This protein binds this small molecule.
Small molecule (SMILES): CC(C)[C@H](NC(=O)[C@@H](NC(=O)[C@H](C)NC(=O)[C@@H]1CCCN1C(=O)[C@@H](N)Cc1ccccc1)[C@@H](C)OP(=O)(O)O)C(=O)O

Sequence of chain 2.A:
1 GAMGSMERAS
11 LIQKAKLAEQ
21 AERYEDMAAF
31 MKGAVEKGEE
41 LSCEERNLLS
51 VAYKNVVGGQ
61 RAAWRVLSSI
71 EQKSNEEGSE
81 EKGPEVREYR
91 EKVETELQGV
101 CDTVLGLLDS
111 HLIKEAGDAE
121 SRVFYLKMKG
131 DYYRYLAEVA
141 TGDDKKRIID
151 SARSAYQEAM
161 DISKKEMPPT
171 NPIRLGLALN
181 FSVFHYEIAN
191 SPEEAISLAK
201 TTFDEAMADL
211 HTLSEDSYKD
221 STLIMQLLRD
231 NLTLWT

Binding-site contacts:
Ligand atom CG2 contacts residue VAL183 of chain 2.A at 3.7 Å (hydrophobic).
Ligand atom CB contacts residue TRP235 of chain 2.A at 3.8 Å (hydrophobic).
Ligand atom O contacts residue LYS54 of chain 2.A at 2.9 Å (salt-bridge).
Ligand atom C contacts residue ASN180 of chain 2.A at 3.6 Å.
Ligand atom CB contacts residue ASN180 of chain 2.A at 3.2 Å.
Ligand atom O contacts residue LEU179 of chain 2.A at 3.4 Å.
Ligand atom CB contacts residue ASN231 of chain 2.A at 3.7 Å.
Ligand atom O contacts residue LYS127 of chain 2.A at 2.7 Å (salt-bridge).
Ligand atom O contacts residue ASN231 of chain 2.A at 3.0 Å (h-bond).
Ligand atom O2P contacts residue ARG134 of chain 2.A at 2.8 Å (salt-bridge).
Ligand atom OXT contacts residue S6O1 of chain 2.C at 3.8 Å.
Ligand atom CD contacts residue GLU187 of chain 2.A at 3.8 Å.
Ligand atom P contacts residue LYS54 of chain 2.A at 3.8 Å.
Ligand atom P contacts residue ARG61 of chain 2.A at 3.7 Å.
Ligand atom O3P contacts residue LYS54 of chain 2.A at 2.9 Å (salt-bridge).
Ligand atom O3P contacts residue TYR135 of chain 2.A at 2.6 Å (h-bond).
Ligand atom C contacts residue LYS127 of chain 2.A at 3.7 Å.
Ligand atom O2P contacts residue ARG61 of chain 2.A at 3.0 Å (salt-bridge).
Ligand atom P contacts residue ARG134 of chain 2.A at 3.8 Å.
Ligand atom CA contacts residue ASN231 of chain 2.A at 3.6 Å.
Ligand atom OXT contacts residue LYS54 of chain 2.A at 3.5 Å (salt-bridge).
Ligand atom CA contacts residue ASN180 of chain 2.A at 3.2 Å.
Ligand atom O contacts residue VAL183 of chain 2.A at 3.5 Å.
Ligand atom CG2 contacts residue GLY176 of chain 2.A at 3.6 Å.
Ligand atom C contacts residue LYS54 of chain 2.A at 3.1 Å.
Ligand atom CB contacts residue VAL183 of chain 2.A at 3.8 Å (hydrophobic).
Ligand atom CA contacts residue ASN231 of chain 2.A at 3.8 Å.
Ligand atom O3P contacts residue ARG134 of chain 2.A at 2.9 Å (salt-bridge).
Ligand atom CA contacts residue LEU179 of chain 2.A at 3.8 Å (hydrophobic).
Ligand atom O1P contacts residue ARG61 of chain 2.A at 2.9 Å (salt-bridge).
Ligand atom P contacts residue TYR135 of chain 2.A at 3.8 Å.
Ligand atom CG2 contacts residue ARG134 of chain 2.A at 3.7 Å.
Ligand atom N contacts residue ASN231 of chain 2.A at 2.9 Å (h-bond).
Ligand atom CG1 contacts residue LEU227 of chain 2.A at 3.5 Å (hydrophobic).
Ligand atom C contacts residue ASN231 of chain 2.A at 3.7 Å.
Ligand atom N contacts residue ASN180 of chain 2.A at 3.0 Å (h-bond).
Ligand atom CA contacts residue LYS54 of chain 2.A at 3.8 Å.
Ligand atom CB contacts residue ASN231 of chain 2.A at 3.6 Å.
Ligand atom O contacts residue ASN180 of chain 2.A at 2.8 Å (h-bond).
Ligand atom CG2 contacts residue ASN180 of chain 2.A at 3.6 Å.